Binding-site contacts:
Ligand atom C7 contacts residue GLU309 of chain 1.K at 4.4 Å.
Ligand atom N2 contacts residue ASN311 of chain 1.K at 2.7 Å (h-bond).
Ligand atom C4 contacts residue NAG2 of chain 1.PA at 4.4 Å.
Ligand atom C2 contacts residue ASN311 of chain 1.K at 2.3 Å.
Ligand atom O5 contacts residue ASN311 of chain 1.K at 2.4 Å (h-bond).
Ligand atom O6 contacts residue NAG2 of chain 1.PA at 3.1 Å.
Ligand atom C1 contacts residue ARG455 of chain 1.K at 3.8 Å.
Ligand atom C6 contacts residue ARG455 of chain 1.K at 4.4 Å.
Ligand atom C8 contacts residue ASN311 of chain 1.K at 4.4 Å.
Ligand atom C6 contacts residue NAG2 of chain 1.PA at 4.3 Å.
Ligand atom O5 contacts residue ARG455 of chain 1.K at 3.1 Å (salt-bridge).
Ligand atom C8 contacts residue ILE348 of chain 1.K at 4.5 Å (hydrophobic).
Ligand atom C4 contacts residue ASN311 of chain 1.K at 4.1 Å.
Ligand atom C8 contacts residue ASN347 of chain 1.K at 3.3 Å.
Ligand atom O5 contacts residue NAG2 of chain 1.PA at 3.7 Å.
Ligand atom C1 contacts residue ASN311 of chain 1.K at 1.4 Å.
Ligand atom C5 contacts residue ARG455 of chain 1.K at 4.3 Å.
Ligand atom C8 contacts residue SER349 of chain 1.K at 4.0 Å.
Ligand atom C5 contacts residue NAG2 of chain 1.PA at 4.3 Å.
Ligand atom O6 contacts residue ARG455 of chain 1.K at 4.2 Å.
Ligand atom O7 contacts residue NAG1 of chain 1.PA at 4.0 Å.
Ligand atom C7 contacts residue ASN347 of chain 1.K at 4.2 Å.
Ligand atom C8 contacts residue GLU309 of chain 1.K at 3.1 Å.
Ligand atom C3 contacts residue ASN311 of chain 1.K at 3.6 Å.
Ligand atom N2 contacts residue GLU309 of chain 1.K at 3.8 Å.
Ligand atom C7 contacts residue ASN311 of chain 1.K at 3.4 Å.
Ligand atom C5 contacts residue ASN311 of chain 1.K at 3.6 Å.
Ligand atom O7 contacts residue ASN311 of chain 1.K at 3.7 Å.

The small molecule below binds the protein below.
Small molecule (SMILES): CC(=O)N[C@H]1[C@H](O[C@H]2[C@H](O)[C@@H](NC(C)=O)CO[C@@H]2CO)O[C@H](CO)[C@@H](O)[C@@H]1O

Sequence of chain 1.K:
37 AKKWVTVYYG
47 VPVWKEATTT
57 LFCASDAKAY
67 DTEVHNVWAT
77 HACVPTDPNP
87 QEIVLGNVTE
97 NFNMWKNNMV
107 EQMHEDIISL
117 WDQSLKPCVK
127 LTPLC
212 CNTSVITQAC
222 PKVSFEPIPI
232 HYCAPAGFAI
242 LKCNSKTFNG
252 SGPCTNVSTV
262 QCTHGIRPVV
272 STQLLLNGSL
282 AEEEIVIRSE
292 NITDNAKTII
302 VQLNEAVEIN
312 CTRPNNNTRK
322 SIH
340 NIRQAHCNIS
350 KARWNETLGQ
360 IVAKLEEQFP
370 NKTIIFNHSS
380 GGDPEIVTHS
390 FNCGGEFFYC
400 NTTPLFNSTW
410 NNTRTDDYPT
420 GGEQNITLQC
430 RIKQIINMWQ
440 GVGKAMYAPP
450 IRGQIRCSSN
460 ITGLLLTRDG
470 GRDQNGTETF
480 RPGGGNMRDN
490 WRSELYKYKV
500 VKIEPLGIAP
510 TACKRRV